Sequence of chain 1.A:
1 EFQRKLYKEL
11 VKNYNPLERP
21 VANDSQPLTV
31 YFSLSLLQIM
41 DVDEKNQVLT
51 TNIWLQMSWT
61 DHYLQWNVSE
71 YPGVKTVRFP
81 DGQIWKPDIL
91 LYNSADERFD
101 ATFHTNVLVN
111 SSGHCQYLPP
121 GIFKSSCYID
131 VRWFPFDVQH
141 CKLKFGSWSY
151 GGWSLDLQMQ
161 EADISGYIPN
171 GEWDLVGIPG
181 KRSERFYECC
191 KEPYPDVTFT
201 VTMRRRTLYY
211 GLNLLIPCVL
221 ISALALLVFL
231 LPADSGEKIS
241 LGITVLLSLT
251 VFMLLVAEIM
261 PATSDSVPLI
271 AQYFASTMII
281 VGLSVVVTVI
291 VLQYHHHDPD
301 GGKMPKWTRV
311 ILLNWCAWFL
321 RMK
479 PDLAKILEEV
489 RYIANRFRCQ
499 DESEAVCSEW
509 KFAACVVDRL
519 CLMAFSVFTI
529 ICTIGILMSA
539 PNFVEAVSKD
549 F

This small molecule binds to this protein.
Small molecule (SMILES): NS(=O)(=O)c1ccc2c(c1)[C@H]1C=CC[C@H]1[C@@H](c1cccc3ccccc13)N2

Sequence of chain 1.E:
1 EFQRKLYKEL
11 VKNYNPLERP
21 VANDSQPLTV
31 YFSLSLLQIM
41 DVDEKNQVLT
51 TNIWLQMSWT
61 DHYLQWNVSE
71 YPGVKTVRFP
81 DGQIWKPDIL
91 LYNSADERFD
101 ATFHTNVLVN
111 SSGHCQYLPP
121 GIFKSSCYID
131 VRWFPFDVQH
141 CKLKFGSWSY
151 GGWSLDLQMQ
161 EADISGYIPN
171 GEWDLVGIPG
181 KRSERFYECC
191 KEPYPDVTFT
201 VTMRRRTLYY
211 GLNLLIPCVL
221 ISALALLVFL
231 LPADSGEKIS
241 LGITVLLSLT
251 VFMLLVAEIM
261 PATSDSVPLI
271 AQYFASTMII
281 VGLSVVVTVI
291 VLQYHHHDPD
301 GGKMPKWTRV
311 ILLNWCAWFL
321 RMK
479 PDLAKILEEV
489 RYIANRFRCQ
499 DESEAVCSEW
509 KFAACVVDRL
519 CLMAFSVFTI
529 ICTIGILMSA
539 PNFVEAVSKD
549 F

Binding-site contacts:
Ligand atom N17 contacts residue ASN213 of chain 1.A at 3.5 Å (h-bond).
Ligand atom C2 contacts residue ILE216 of chain 1.A at 3.8 Å (hydrophobic).
Ligand atom C25 contacts residue PRO217 of chain 1.A at 3.4 Å (hydrophobic).
Ligand atom C13 contacts residue MET278 of chain 1.E at 3.2 Å (hydrophobic).
Ligand atom C13 contacts residue PHE274 of chain 1.E at 3.8 Å (hydrophobic).
Ligand atom C10 contacts residue MET253 of chain 1.E at 3.6 Å (hydrophobic).
Ligand atom C8 contacts residue MET253 of chain 1.E at 3.4 Å (hydrophobic).
Ligand atom C19 contacts residue LEU220 of chain 1.A at 3.7 Å (hydrophobic).
Ligand atom C12 contacts residue PHE274 of chain 1.E at 3.7 Å (hydrophobic).
Ligand atom O15 contacts residue MET253 of chain 1.E at 2.9 Å (h-bond).
Ligand atom C26 contacts residue PRO217 of chain 1.A at 3.7 Å (hydrophobic).
Ligand atom C13 contacts residue ALA275 of chain 1.E at 3.7 Å (hydrophobic).
Ligand atom C4 contacts residue LEU212 of chain 1.A at 3.1 Å (hydrophobic).
Ligand atom C24 contacts residue ILE221 of chain 1.A at 3.6 Å (hydrophobic).
Ligand atom C12 contacts residue MET253 of chain 1.E at 3.4 Å (hydrophobic).
Ligand atom C4 contacts residue PRO217 of chain 1.A at 3.8 Å (hydrophobic).
Ligand atom O16 contacts residue VAL256 of chain 1.E at 3.5 Å.
Ligand atom C11 contacts residue MET253 of chain 1.E at 3.6 Å (hydrophobic).
Ligand atom C1 contacts residue LEU220 of chain 1.A at 3.7 Å (hydrophobic).
Ligand atom C20 contacts residue LEU220 of chain 1.A at 3.7 Å (hydrophobic).
Ligand atom C26 contacts residue MET253 of chain 1.E at 3.8 Å (hydrophobic).
Ligand atom C27 contacts residue MET278 of chain 1.E at 3.7 Å (hydrophobic).
Ligand atom C6 contacts residue MET253 of chain 1.E at 3.8 Å (hydrophobic).
Ligand atom O16 contacts residue ALA271 of chain 1.E at 3.3 Å.
Ligand atom N17 contacts residue ALA271 of chain 1.E at 3.5 Å.
Ligand atom S14 contacts residue ASN213 of chain 1.A at 3.8 Å.
Ligand atom C24 contacts residue PRO217 of chain 1.A at 3.7 Å (hydrophobic).
Ligand atom C9 contacts residue LEU212 of chain 1.A at 3.8 Å (hydrophobic).
Ligand atom O15 contacts residue ASN213 of chain 1.A at 3.0 Å (h-bond).
Ligand atom C19 contacts residue MET278 of chain 1.E at 3.4 Å (hydrophobic).
Ligand atom C13 contacts residue MET253 of chain 1.E at 3.7 Å (hydrophobic).
Ligand atom N7 contacts residue MET278 of chain 1.E at 3.1 Å (h-bond).
Ligand atom C3 contacts residue LEU212 of chain 1.A at 3.0 Å (hydrophobic).
Ligand atom C4 contacts residue MET253 of chain 1.E at 3.9 Å (hydrophobic).
Ligand atom C18 contacts residue MET278 of chain 1.E at 3.8 Å (hydrophobic).
Ligand atom C8 contacts residue MET278 of chain 1.E at 3.5 Å (hydrophobic).
Ligand atom C10 contacts residue LEU212 of chain 1.A at 3.6 Å (hydrophobic).
Ligand atom C23 contacts residue LEU224 of chain 1.A at 3.7 Å (hydrophobic).
Ligand atom C9 contacts residue MET253 of chain 1.E at 3.3 Å (hydrophobic).
Ligand atom C20 contacts residue MET278 of chain 1.E at 3.3 Å (hydrophobic).